This protein binds this small molecule.
Small molecule (SMILES): CC(=O)N[C@@H]1[C@@H](O)[C@H](O)[C@@H](CO)O[C@H]1O

Binding-site contacts:
Ligand atom C3 contacts residue ASN46 of chain 1.B at 3.8 Å.
Ligand atom N2 contacts residue ASN46 of chain 1.B at 2.9 Å (h-bond).
Ligand atom C4 contacts residue ASN46 of chain 1.B at 4.2 Å.
Ligand atom C1 contacts residue ASN46 of chain 1.B at 1.4 Å.
Ligand atom C1 contacts residue GLN49 of chain 1.B at 3.5 Å.
Ligand atom C6 contacts residue SER48 of chain 1.B at 4.3 Å.
Ligand atom C2 contacts residue ASN46 of chain 1.B at 2.5 Å.
Ligand atom C8 contacts residue ASN46 of chain 1.B at 4.3 Å.
Ligand atom C5 contacts residue GLN49 of chain 1.B at 3.5 Å.
Ligand atom O5 contacts residue ASN46 of chain 1.B at 2.4 Å (h-bond).
Ligand atom C5 contacts residue SER48 of chain 1.B at 3.9 Å.
Ligand atom O6 contacts residue GLN49 of chain 1.B at 3.7 Å.
Ligand atom C5 contacts residue ASN46 of chain 1.B at 3.7 Å.
Ligand atom C6 contacts residue GLN49 of chain 1.B at 3.4 Å.
Ligand atom C7 contacts residue ASN46 of chain 1.B at 3.9 Å.
Ligand atom O5 contacts residue GLN49 of chain 1.B at 2.5 Å (h-bond).
Ligand atom O7 contacts residue ASN46 of chain 1.B at 4.3 Å.
Ligand atom O5 contacts residue SER48 of chain 1.B at 3.6 Å.
Ligand atom C1 contacts residue SER48 of chain 1.B at 3.8 Å.

Sequence of chain 1.B:
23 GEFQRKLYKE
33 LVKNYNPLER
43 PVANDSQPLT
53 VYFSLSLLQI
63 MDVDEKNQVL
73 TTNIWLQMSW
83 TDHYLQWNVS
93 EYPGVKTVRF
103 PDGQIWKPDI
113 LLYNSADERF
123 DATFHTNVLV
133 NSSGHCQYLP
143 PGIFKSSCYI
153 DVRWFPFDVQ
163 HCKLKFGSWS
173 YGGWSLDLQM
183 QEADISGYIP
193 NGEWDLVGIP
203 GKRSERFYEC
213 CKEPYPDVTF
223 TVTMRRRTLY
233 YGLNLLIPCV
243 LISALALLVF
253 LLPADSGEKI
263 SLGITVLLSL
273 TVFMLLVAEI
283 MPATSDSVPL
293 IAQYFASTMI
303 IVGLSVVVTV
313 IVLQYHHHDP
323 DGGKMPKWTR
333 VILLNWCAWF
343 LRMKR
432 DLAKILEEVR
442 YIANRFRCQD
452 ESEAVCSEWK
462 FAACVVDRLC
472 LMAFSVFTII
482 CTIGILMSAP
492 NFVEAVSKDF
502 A